Sequence of chain 1.B:
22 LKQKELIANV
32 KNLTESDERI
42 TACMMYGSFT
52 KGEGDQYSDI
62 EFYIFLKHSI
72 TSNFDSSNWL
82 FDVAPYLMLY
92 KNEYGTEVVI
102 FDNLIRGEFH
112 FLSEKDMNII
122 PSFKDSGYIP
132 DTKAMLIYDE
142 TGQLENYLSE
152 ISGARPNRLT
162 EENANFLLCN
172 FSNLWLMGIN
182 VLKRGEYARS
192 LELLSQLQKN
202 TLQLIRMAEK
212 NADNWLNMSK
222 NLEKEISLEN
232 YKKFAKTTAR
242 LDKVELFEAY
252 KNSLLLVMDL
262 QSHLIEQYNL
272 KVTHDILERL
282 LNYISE

The small molecule below binds the protein below.
Small molecule (SMILES): CCC[C@@H]1C[C@@H](C(=O)N[C@@H]([C@H]2O[C@H](SC)[C@H](O)[C@@H](O)[C@H]2O)[C@H](C)Cl)N(C)C1

Sequence of chain 1.A:
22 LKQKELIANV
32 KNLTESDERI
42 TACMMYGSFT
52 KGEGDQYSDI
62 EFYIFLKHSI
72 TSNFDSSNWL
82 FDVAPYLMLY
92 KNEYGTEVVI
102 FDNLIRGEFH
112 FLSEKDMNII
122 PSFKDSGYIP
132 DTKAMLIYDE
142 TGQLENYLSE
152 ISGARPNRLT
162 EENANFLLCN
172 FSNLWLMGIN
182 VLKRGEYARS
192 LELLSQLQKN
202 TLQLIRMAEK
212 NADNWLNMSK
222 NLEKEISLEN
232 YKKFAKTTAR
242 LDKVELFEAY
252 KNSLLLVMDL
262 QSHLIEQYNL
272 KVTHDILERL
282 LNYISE

Binding-site contacts:
Ligand atom C15 contacts residue APC1 of chain 1.J at 3.9 Å.
Ligand atom O4 contacts residue APC1 of chain 1.J at 2.7 Å (h-bond).
Ligand atom O8 contacts residue TYR64 of chain 1.B at 2.5 Å (h-bond).
Ligand atom C3 contacts residue TYR47 of chain 1.B at 3.4 Å (hydrophobic).
Ligand atom C9 contacts residue TYR95 of chain 1.B at 3.7 Å (hydrophobic).
Ligand atom C11 contacts residue PHE124 of chain 1.B at 3.8 Å (hydrophobic).
Ligand atom C16 contacts residue TYR47 of chain 1.B at 3.7 Å (hydrophobic).
Ligand atom C12 contacts residue PHE124 of chain 1.B at 3.9 Å (hydrophobic).
Ligand atom C1 contacts residue GLU109 of chain 1.B at 3.5 Å.
Ligand atom C2 contacts residue APC1 of chain 1.J at 3.4 Å.
Ligand atom C8 contacts residue TYR95 of chain 1.B at 3.9 Å (hydrophobic).
Ligand atom O6 contacts residue APC1 of chain 1.J at 3.2 Å (h-bond).
Ligand atom O7 contacts residue GLU109 of chain 1.B at 3.9 Å.
Ligand atom O7 contacts residue TYR47 of chain 1.B at 2.6 Å (h-bond).
Ligand atom C12 contacts residue TYR64 of chain 1.B at 3.8 Å (hydrophobic).
Ligand atom CL1 contacts residue APC1 of chain 1.J at 3.5 Å.
Ligand atom C18 contacts residue ILE130 of chain 1.B at 3.9 Å (hydrophobic).
Ligand atom C2 contacts residue GLU109 of chain 1.B at 3.9 Å.
Ligand atom O4 contacts residue MG1 of chain 1.I at 3.6 Å.
Ligand atom O5 contacts residue TYR95 of chain 1.B at 3.6 Å.
Ligand atom S1 contacts residue APC1 of chain 1.J at 3.5 Å (h-bond).
Ligand atom C1 contacts residue APC1 of chain 1.J at 3.6 Å.
Ligand atom C6 contacts residue TYR95 of chain 1.B at 3.6 Å (hydrophobic).
Ligand atom C2 contacts residue MG1 of chain 1.I at 3.7 Å.
Ligand atom C11 contacts residue TYR64 of chain 1.B at 3.6 Å (hydrophobic).
Ligand atom C14 contacts residue SER127 of chain 1.B at 3.7 Å.
Ligand atom C10 contacts residue TYR64 of chain 1.B at 3.4 Å (hydrophobic).
Ligand atom O6 contacts residue MG1 of chain 1.I at 2.5 Å.
Ligand atom N2 contacts residue APC1 of chain 1.J at 3.7 Å.
Ligand atom C17 contacts residue SER127 of chain 1.B at 3.6 Å.
Ligand atom C6 contacts residue APC1 of chain 1.J at 3.6 Å.
Ligand atom O6 contacts residue TYR47 of chain 1.B at 3.7 Å.
Ligand atom O8 contacts residue TYR47 of chain 1.B at 3.9 Å.
Ligand atom O6 contacts residue GLU62 of chain 1.B at 2.9 Å (salt-bridge).
Ligand atom O4 contacts residue GLU109 of chain 1.B at 3.8 Å.
Ligand atom C14 contacts residue APC1 of chain 1.J at 3.8 Å.
Ligand atom C12 contacts residue TYR47 of chain 1.B at 3.8 Å (hydrophobic).
Ligand atom C17 contacts residue APC1 of chain 1.J at 3.9 Å.
Ligand atom C13 contacts residue TYR47 of chain 1.B at 3.6 Å (hydrophobic).
Ligand atom O6 contacts residue GLU109 of chain 1.B at 2.9 Å (salt-bridge).